Binding-site contacts:
Ligand atom N contacts residue PHE272 of chain 1.A at 3.5 Å.
Ligand atom CA contacts residue PHE272 of chain 1.A at 3.8 Å (hydrophobic).
Ligand atom SD contacts residue CYS285 of chain 1.A at 3.5 Å (h-bond).
Ligand atom CE contacts residue TRP232 of chain 1.A at 3.5 Å (hydrophobic).
Ligand atom CG contacts residue CYS285 of chain 1.A at 3.8 Å (hydrophobic).
Ligand atom OE1 contacts residue PHE272 of chain 1.A at 3.3 Å.
Ligand atom C contacts residue PHE272 of chain 1.A at 3.6 Å (hydrophobic).
Ligand atom N contacts residue ASP274 of chain 1.A at 3.2 Å (salt-bridge).
Ligand atom SD contacts residue HIS270 of chain 1.A at 3.7 Å.
Ligand atom C contacts residue ASP274 of chain 1.A at 3.8 Å.
Ligand atom CG2 contacts residue ASP274 of chain 1.A at 3.8 Å.
Ligand atom O contacts residue TRP232 of chain 1.A at 3.8 Å.
Ligand atom N contacts residue TRP232 of chain 1.A at 3.8 Å.
Ligand atom CE contacts residue ASN287 of chain 1.A at 3.5 Å.
Ligand atom N contacts residue PHE272 of chain 1.A at 3.7 Å.
Ligand atom C contacts residue TRP232 of chain 1.A at 3.8 Å (hydrophobic).
Ligand atom CE1 contacts residue THR193 of chain 1.A at 3.3 Å.
Ligand atom C contacts residue ARG256 of chain 1.A at 3.7 Å.
Ligand atom CB contacts residue MET254 of chain 1.A at 3.9 Å (hydrophobic).
Ligand atom ND1 contacts residue HIS252 of chain 1.A at 3.6 Å.
Ligand atom CD2 contacts residue HIS252 of chain 1.A at 3.8 Å.
Ligand atom CD contacts residue PHE272 of chain 1.A at 3.7 Å (hydrophobic).
Ligand atom CG1 contacts residue ASP274 of chain 1.A at 3.7 Å.
Ligand atom CG contacts residue PHE272 of chain 1.A at 3.6 Å (hydrophobic).
Ligand atom CA contacts residue ASP274 of chain 1.A at 3.4 Å.
Ligand atom OE2 contacts residue THR273 of chain 1.A at 3.4 Å (h-bond).
Ligand atom C contacts residue PHE272 of chain 1.A at 3.8 Å (hydrophobic).
Ligand atom CD contacts residue THR273 of chain 1.A at 3.8 Å.
Ligand atom NE2 contacts residue HIS252 of chain 1.A at 3.0 Å (h-bond).
Ligand atom OE1 contacts residue THR273 of chain 1.A at 3.2 Å (h-bond).
Ligand atom CB contacts residue ASP274 of chain 1.A at 3.2 Å.
Ligand atom CB contacts residue PHE272 of chain 1.A at 3.1 Å (hydrophobic).
Ligand atom CE1 contacts residue HIS252 of chain 1.A at 3.0 Å.
Ligand atom CB contacts residue ARG283 of chain 1.A at 3.7 Å.
Ligand atom O contacts residue ARG256 of chain 1.A at 2.7 Å (salt-bridge).
Ligand atom ND1 contacts residue THR193 of chain 1.A at 3.4 Å (h-bond).
Ligand atom CA contacts residue ARG283 of chain 1.A at 3.4 Å.
Ligand atom O contacts residue PHE272 of chain 1.A at 3.5 Å.
Ligand atom O contacts residue ARG283 of chain 1.A at 3.7 Å.
Ligand atom CE contacts residue CYS285 of chain 1.A at 3.1 Å (hydrophobic).

A small-molecule ligand and the protein it binds are described below.
Small molecule (SMILES): CC[C@H](C)[C@H](NC(=O)[C@H](CCC(=O)O)NC(=O)[C@H](C)NC(=O)[C@H](CCSC)NC(=O)[C@H](Cc1cnc[nH]1)NC(=O)[C@@H](N)CO)C(=O)O

Sequence of chain 1.A:
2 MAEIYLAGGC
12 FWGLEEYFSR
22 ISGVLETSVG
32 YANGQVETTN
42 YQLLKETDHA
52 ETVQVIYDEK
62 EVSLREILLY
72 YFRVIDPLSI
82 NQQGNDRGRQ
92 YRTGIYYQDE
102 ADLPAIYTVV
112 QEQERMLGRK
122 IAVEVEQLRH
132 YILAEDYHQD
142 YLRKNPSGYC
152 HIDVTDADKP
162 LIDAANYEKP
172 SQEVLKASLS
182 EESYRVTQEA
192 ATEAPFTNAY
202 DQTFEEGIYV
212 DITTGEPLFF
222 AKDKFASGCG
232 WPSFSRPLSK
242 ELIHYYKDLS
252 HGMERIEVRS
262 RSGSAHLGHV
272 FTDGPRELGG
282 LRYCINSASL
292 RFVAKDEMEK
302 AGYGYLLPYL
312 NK